This protein binds this small molecule.
Small molecule (SMILES): O=c1[nH]cnc2cnccc12

Sequence of chain 1.B:
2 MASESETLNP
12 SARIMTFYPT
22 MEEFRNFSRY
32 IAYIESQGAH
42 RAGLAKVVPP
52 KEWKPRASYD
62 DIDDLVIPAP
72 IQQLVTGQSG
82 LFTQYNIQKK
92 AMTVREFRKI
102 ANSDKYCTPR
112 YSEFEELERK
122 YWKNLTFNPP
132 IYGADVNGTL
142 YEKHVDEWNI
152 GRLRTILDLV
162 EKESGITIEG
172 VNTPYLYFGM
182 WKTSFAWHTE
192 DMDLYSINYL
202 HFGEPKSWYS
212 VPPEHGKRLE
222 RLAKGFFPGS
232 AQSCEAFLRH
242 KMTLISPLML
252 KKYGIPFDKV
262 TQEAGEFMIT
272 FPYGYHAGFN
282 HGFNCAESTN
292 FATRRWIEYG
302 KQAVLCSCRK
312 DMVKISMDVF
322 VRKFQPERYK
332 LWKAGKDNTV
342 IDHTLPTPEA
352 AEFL

Binding-site contacts:
Ligand atom O contacts residue LYS207 of chain 1.B at 2.7 Å (salt-bridge).
Ligand atom N3 contacts residue GLU191 of chain 1.B at 4.3 Å.
Ligand atom C2 contacts residue PHE186 of chain 1.B at 3.7 Å (hydrophobic).
Ligand atom C6 contacts residue PHE186 of chain 1.B at 3.8 Å (hydrophobic).
Ligand atom C1 contacts residue ASN199 of chain 1.B at 4.2 Å.
Ligand atom N1 contacts residue LYS207 of chain 1.B at 4.3 Å.
Ligand atom C1 contacts residue TYR133 of chain 1.B at 3.4 Å (hydrophobic).
Ligand atom N1 contacts residue PHE186 of chain 1.B at 3.7 Å.
Ligand atom C4 contacts residue PHE186 of chain 1.B at 3.8 Å (hydrophobic).
Ligand atom C5 contacts residue PHE186 of chain 1.B at 3.8 Å (hydrophobic).
Ligand atom C1 contacts residue LYS207 of chain 1.B at 3.8 Å.
Ligand atom C3 contacts residue LYS242 of chain 1.B at 3.8 Å.
Ligand atom C7 contacts residue PHE186 of chain 1.B at 3.6 Å (hydrophobic).
Ligand atom C6 contacts residue TRP209 of chain 1.B at 3.5 Å (hydrophobic).
Ligand atom C6 contacts residue ASN199 of chain 1.B at 3.6 Å.
Ligand atom C1 contacts residue PHE186 of chain 1.B at 3.5 Å (hydrophobic).
Ligand atom C3 contacts residue PHE186 of chain 1.B at 3.5 Å (hydrophobic).
Ligand atom N3 contacts residue ZN1 of chain 1.V at 2.2 Å.
Ligand atom C2 contacts residue TYR133 of chain 1.B at 3.5 Å (hydrophobic).
Ligand atom N3 contacts residue HIS277 of chain 1.B at 3.2 Å (h-bond).
Ligand atom C2 contacts residue LYS242 of chain 1.B at 3.9 Å.
Ligand atom O contacts residue PHE186 of chain 1.B at 3.8 Å.
Ligand atom C4 contacts residue HIS277 of chain 1.B at 4.3 Å.
Ligand atom C2 contacts residue TYR178 of chain 1.B at 3.4 Å (hydrophobic).
Ligand atom N3 contacts residue PHE186 of chain 1.B at 3.9 Å.
Ligand atom N2 contacts residue LYS242 of chain 1.B at 3.0 Å (salt-bridge).
Ligand atom N2 contacts residue PHE186 of chain 1.B at 3.4 Å.
Ligand atom O contacts residue TYR133 of chain 1.B at 3.4 Å (h-bond).
Ligand atom N1 contacts residue TYR133 of chain 1.B at 2.6 Å (h-bond).
Ligand atom C7 contacts residue ASN199 of chain 1.B at 4.2 Å.
Ligand atom N1 contacts residue TYR178 of chain 1.B at 3.5 Å.
Ligand atom C4 contacts residue LYS242 of chain 1.B at 3.7 Å.
Ligand atom C5 contacts residue TRP209 of chain 1.B at 3.5 Å (hydrophobic).
Ligand atom C5 contacts residue ZN1 of chain 1.V at 3.2 Å.
Ligand atom C5 contacts residue HIS277 of chain 1.B at 3.7 Å.
Ligand atom N2 contacts residue TYR178 of chain 1.B at 3.9 Å.
Ligand atom C4 contacts residue HIS189 of chain 1.B at 3.3 Å.
Ligand atom N3 contacts residue HIS189 of chain 1.B at 3.2 Å (h-bond).
Ligand atom O contacts residue ASN199 of chain 1.B at 3.6 Å.
Ligand atom C4 contacts residue ZN1 of chain 1.V at 3.1 Å.